Sequence of chain 1.A:
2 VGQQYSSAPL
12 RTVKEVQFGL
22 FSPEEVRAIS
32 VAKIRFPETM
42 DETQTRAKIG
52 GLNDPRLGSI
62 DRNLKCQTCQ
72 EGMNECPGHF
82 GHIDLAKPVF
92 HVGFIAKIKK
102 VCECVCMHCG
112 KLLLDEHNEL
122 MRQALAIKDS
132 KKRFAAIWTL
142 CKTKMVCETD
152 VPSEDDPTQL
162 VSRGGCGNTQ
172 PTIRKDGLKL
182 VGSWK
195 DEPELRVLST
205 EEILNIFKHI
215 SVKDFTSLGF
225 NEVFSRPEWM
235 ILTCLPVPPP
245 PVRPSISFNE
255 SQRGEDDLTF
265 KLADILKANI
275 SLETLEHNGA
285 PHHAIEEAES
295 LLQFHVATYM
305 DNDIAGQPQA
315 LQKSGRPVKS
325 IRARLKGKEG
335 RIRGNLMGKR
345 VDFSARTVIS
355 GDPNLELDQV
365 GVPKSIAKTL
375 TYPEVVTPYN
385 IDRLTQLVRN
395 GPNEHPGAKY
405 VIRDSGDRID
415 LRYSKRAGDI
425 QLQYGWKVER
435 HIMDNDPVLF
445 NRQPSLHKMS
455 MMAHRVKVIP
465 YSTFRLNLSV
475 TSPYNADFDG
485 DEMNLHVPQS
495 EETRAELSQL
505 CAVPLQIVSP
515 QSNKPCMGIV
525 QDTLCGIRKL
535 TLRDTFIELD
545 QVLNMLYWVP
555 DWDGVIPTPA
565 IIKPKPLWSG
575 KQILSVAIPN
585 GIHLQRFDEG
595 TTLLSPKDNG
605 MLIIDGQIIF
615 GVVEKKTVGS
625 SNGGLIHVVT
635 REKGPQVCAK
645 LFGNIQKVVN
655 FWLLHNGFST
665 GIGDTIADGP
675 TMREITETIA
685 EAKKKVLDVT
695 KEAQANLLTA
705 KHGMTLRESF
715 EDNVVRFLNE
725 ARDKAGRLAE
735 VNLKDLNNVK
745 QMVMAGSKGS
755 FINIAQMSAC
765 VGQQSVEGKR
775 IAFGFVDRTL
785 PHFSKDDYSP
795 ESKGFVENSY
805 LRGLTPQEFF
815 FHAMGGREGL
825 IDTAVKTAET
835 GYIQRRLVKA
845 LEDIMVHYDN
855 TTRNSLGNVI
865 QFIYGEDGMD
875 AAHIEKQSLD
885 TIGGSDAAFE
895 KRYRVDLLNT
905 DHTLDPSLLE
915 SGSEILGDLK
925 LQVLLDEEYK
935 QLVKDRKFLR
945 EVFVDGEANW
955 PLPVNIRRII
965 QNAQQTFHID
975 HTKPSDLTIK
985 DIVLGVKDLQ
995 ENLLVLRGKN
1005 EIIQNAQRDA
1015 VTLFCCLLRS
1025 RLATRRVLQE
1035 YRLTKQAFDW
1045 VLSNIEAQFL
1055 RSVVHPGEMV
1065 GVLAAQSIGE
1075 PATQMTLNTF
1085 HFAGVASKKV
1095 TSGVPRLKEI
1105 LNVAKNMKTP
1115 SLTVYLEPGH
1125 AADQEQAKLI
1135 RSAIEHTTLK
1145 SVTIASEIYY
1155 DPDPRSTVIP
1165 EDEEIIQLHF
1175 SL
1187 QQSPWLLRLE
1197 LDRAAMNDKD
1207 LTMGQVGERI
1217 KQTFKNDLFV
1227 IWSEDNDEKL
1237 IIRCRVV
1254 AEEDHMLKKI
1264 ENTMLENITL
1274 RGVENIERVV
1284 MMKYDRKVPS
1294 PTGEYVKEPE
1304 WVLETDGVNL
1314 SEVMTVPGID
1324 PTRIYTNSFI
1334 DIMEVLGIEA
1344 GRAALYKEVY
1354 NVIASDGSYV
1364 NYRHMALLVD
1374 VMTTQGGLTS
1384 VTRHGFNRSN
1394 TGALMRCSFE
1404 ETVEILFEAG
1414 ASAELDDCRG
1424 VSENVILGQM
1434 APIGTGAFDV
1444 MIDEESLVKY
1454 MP

A protein and the small-molecule ligand that binds it are described below.
Small molecule (SMILES): Cc1cn([C@H]2C[C@H](O[P](=O)(O)OC[C@H]3O[C@@H](n4cnc5c(N)ncnc54)C[C@@H]3O[P](=O)(O)OC[C@H]3O[C@@H](n4cnc5c(N)ncnc54)C[C@@H]3O[P](=O)(O)OC[C@H]3O[C@@H](n4cnc5c(=O)nc(N)[nH]c54)C[C@@H]3O[P](=O)(O)OC[C@H]3O[C@@H](n4ccc(N)nc4=O)C[C@@H]3O)[C@@H](CO[P](=O)(O)O[C@H]3C[C@H](n4cnc5c(=O)nc(N)[nH]c54)O[C@@H]3CO[P](=O)(O)O[C@H]3C[C@H](n4cnc5c(=O)nc(N)[nH]c54)O[C@@H]3CO)O2)c(=O)[nH]c1=O

Binding-site contacts:
Ligand atom OP2 contacts residue TRP139 of chain 1.A at 3.4 Å.
Ligand atom OP1 contacts residue LYS101 of chain 1.A at 3.5 Å.
Ligand atom C5' contacts residue ARG1391 of chain 1.A at 4.0 Å.
Ligand atom OP1 contacts residue HIS1387 of chain 1.A at 4.0 Å.
Ligand atom C4' contacts residue HIS1387 of chain 1.A at 4.4 Å.
Ligand atom OP1 contacts residue LYS1109 of chain 1.A at 3.6 Å (salt-bridge).
Ligand atom OP1 contacts residue ARG1391 of chain 1.A at 3.9 Å.
Ligand atom OP1 contacts residue TRP139 of chain 1.A at 3.9 Å.
Ligand atom O5' contacts residue TRP139 of chain 1.A at 4.5 Å.
Ligand atom OP1 contacts residue ALA1108 of chain 1.A at 3.6 Å.
Ligand atom O5' contacts residue HIS1387 of chain 1.A at 4.5 Å.
Ligand atom OP1 contacts residue LEU508 of chain 1.B at 3.7 Å.
Ligand atom OP1 contacts residue LYS1112 of chain 1.A at 4.0 Å.
Ligand atom P contacts residue LYS101 of chain 1.A at 4.4 Å.
Ligand atom OP2 contacts residue LYS101 of chain 1.A at 4.1 Å.
Ligand atom C5' contacts residue HIS1387 of chain 1.A at 3.4 Å.
Ligand atom P contacts residue TRP139 of chain 1.A at 4.0 Å.

Sequence of chain 1.B:
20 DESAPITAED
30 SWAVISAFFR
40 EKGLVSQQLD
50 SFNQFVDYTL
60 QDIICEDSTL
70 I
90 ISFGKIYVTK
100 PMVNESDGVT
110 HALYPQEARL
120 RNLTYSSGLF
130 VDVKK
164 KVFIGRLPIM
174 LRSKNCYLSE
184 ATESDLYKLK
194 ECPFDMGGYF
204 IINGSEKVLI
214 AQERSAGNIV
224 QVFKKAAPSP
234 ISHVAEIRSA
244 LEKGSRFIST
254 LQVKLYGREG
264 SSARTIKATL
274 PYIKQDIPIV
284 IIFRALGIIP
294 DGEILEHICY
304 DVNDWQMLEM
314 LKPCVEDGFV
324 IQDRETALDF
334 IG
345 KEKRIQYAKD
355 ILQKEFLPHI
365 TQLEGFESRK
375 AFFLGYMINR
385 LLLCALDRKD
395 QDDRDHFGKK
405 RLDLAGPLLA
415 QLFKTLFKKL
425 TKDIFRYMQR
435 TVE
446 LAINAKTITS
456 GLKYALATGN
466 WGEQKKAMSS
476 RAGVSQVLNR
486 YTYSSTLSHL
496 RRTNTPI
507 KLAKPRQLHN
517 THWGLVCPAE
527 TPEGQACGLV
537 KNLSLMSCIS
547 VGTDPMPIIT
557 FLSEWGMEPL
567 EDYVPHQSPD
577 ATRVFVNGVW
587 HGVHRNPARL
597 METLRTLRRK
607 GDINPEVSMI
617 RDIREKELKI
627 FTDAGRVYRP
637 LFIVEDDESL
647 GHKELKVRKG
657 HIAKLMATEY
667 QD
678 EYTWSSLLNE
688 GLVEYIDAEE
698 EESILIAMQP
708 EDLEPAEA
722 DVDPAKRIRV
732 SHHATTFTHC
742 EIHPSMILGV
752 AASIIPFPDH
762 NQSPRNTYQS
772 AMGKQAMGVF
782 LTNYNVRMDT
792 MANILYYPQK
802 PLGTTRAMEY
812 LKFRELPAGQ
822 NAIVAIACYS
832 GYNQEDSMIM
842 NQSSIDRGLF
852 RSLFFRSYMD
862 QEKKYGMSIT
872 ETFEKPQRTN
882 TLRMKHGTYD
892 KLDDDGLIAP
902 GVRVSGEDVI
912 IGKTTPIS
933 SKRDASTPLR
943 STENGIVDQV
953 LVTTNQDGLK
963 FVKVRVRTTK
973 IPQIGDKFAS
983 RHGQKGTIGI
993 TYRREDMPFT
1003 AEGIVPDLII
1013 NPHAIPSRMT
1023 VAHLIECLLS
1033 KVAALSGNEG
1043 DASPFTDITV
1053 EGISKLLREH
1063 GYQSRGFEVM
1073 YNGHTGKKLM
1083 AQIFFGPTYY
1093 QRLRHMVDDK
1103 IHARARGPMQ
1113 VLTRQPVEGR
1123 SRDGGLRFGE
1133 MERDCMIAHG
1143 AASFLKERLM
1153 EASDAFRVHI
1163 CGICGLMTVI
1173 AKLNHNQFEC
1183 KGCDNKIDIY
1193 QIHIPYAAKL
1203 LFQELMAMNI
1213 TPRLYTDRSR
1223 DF